A protein and the small-molecule ligand that binds it are described below.
Small molecule (SMILES): Nc1ncnc2c1ncn2[C@@H]1O[C@H](COO[C@@H]2C[C@@H](CO[P](=O)(O)O[C@H]3[C@@H](O)[C@H](n4cnc5c(N)ncnc54)O[C@@H]3COP(=O)=O)O[C@H]2n2ccc(=O)[nH]c2=O)[C@@H](OOP(O)OC[C@H]2O[C@@H](n3ccc(=O)[nH]c3=O)[C@H](O)[C@@H]2O)[C@H]1O.Op1oo1

Sequence of chain 1.D:
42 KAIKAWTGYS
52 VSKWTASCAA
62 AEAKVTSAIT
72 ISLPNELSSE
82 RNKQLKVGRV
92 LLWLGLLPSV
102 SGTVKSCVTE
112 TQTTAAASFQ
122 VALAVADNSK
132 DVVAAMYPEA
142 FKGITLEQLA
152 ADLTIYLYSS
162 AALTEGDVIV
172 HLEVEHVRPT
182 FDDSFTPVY

Binding-site contacts:
Ligand atom C5 contacts residue TRP47 of chain 1.D at 3.8 Å (hydrophobic).
Ligand atom C6 contacts residue TRP47 of chain 1.D at 3.9 Å (hydrophobic).
Ligand atom N9 contacts residue TRP47 of chain 1.D at 3.9 Å.
Ligand atom N6 contacts residue TYR50 of chain 1.D at 4.2 Å.
Ligand atom N1 contacts residue THR48 of chain 1.D at 4.0 Å.
Ligand atom C5' contacts residue VAL178 of chain 1.E at 4.5 Å (hydrophobic).
Ligand atom C1' contacts residue TRP47 of chain 1.D at 4.3 Å (hydrophobic).
Ligand atom C8 contacts residue TRP47 of chain 1.D at 3.8 Å (hydrophobic).
Ligand atom N6 contacts residue THR48 of chain 1.D at 3.3 Å (h-bond).
Ligand atom N7 contacts residue TRP47 of chain 1.D at 3.7 Å.
Ligand atom OP2 contacts residue VAL178 of chain 1.E at 4.5 Å.
Ligand atom N3 contacts residue TRP47 of chain 1.D at 4.1 Å.
Ligand atom N1 contacts residue TRP47 of chain 1.D at 4.3 Å.
Ligand atom C6 contacts residue THR48 of chain 1.D at 4.2 Å.
Ligand atom N6 contacts residue TRP47 of chain 1.D at 3.8 Å.
Ligand atom O4' contacts residue TRP47 of chain 1.D at 4.1 Å.
Ligand atom C4 contacts residue TRP47 of chain 1.D at 3.9 Å (hydrophobic).
Ligand atom O4' contacts residue LYS143 of chain 1.D at 4.1 Å.
Ligand atom C2 contacts residue TRP47 of chain 1.D at 4.2 Å (hydrophobic).
Ligand atom OP2 contacts residue GLY49 of chain 1.E at 4.2 Å.

Sequence of chain 1.E:
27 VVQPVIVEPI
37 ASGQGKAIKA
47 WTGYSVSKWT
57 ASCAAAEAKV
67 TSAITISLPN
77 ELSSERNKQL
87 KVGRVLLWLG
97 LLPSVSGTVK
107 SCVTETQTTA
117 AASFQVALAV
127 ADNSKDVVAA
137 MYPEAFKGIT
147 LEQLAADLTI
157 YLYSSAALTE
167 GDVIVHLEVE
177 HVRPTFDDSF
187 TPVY